The small molecule below binds the protein below.
Small molecule (SMILES): O=C(O)c1cccnc1

Sequence of chain 1.F:
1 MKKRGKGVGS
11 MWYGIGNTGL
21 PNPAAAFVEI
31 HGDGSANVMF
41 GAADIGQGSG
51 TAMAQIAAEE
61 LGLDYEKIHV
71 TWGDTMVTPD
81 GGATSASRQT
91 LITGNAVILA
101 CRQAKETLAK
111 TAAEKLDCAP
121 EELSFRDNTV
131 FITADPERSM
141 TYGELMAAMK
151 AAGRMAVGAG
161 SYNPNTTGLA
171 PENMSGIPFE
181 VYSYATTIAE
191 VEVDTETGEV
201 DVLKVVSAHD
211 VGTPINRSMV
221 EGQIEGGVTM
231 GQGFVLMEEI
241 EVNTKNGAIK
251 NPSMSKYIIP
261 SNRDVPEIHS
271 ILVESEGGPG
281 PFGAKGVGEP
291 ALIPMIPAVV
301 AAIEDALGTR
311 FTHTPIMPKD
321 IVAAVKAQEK

Sequence of chain 1.A:
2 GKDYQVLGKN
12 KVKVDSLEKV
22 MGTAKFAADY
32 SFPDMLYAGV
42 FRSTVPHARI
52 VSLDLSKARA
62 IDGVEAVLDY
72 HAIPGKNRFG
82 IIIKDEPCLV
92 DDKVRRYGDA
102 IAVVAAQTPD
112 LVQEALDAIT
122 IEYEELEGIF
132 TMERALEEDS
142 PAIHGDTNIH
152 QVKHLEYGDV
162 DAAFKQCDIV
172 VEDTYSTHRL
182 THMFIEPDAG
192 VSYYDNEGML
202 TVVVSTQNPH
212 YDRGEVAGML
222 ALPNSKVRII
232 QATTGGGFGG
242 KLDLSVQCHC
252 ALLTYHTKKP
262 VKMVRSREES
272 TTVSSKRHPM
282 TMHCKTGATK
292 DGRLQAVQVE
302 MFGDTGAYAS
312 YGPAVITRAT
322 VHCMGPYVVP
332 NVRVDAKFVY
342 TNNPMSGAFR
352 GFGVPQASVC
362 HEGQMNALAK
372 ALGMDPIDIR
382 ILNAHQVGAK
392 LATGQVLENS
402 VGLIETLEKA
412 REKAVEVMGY

Binding-site contacts:
Ligand atom O1 contacts residue GLU19 of chain 1.E at 3.1 Å (salt-bridge).
Ligand atom O1 contacts residue ASP16 of chain 1.E at 4.0 Å.
Ligand atom C2 contacts residue GLU198 of chain 1.A at 4.4 Å.
Ligand atom C4 contacts residue GLU198 of chain 1.A at 4.1 Å.
Ligand atom C1 contacts residue TRP72 of chain 1.F at 3.8 Å (hydrophobic).
Ligand atom C3 contacts residue GLU198 of chain 1.A at 3.5 Å.
Ligand atom C6 contacts residue VAL70 of chain 1.F at 4.1 Å (hydrophobic).
Ligand atom C3 contacts residue GLU19 of chain 1.E at 4.1 Å.
Ligand atom C4 contacts residue TRP72 of chain 1.F at 4.3 Å (hydrophobic).
Ligand atom C2 contacts residue VAL70 of chain 1.F at 3.9 Å (hydrophobic).
Ligand atom N contacts residue TRP72 of chain 1.F at 3.7 Å.
Ligand atom C5 contacts residue TRP72 of chain 1.F at 4.2 Å (hydrophobic).
Ligand atom C1 contacts residue VAL70 of chain 1.F at 2.9 Å (hydrophobic).
Ligand atom O1 contacts residue VAL15 of chain 1.E at 3.1 Å (h-bond).
Ligand atom O2 contacts residue VAL70 of chain 1.F at 3.4 Å (h-bond).
Ligand atom O2 contacts residue VAL15 of chain 1.E at 3.9 Å.
Ligand atom O2 contacts residue HIS69 of chain 1.F at 4.0 Å.
Ligand atom C6 contacts residue VAL15 of chain 1.E at 3.9 Å (hydrophobic).
Ligand atom C1 contacts residue THR71 of chain 1.F at 4.0 Å.
Ligand atom C3 contacts residue TRP72 of chain 1.F at 4.2 Å (hydrophobic).
Ligand atom N contacts residue THR71 of chain 1.F at 3.6 Å.
Ligand atom C2 contacts residue TRP72 of chain 1.F at 4.0 Å (hydrophobic).
Ligand atom C6 contacts residue TRP72 of chain 1.F at 4.5 Å (hydrophobic).
Ligand atom N contacts residue VAL70 of chain 1.F at 3.6 Å.
Ligand atom C6 contacts residue GLU19 of chain 1.E at 4.1 Å.
Ligand atom O1 contacts residue GLU198 of chain 1.A at 4.0 Å.

Sequence of chain 1.E:
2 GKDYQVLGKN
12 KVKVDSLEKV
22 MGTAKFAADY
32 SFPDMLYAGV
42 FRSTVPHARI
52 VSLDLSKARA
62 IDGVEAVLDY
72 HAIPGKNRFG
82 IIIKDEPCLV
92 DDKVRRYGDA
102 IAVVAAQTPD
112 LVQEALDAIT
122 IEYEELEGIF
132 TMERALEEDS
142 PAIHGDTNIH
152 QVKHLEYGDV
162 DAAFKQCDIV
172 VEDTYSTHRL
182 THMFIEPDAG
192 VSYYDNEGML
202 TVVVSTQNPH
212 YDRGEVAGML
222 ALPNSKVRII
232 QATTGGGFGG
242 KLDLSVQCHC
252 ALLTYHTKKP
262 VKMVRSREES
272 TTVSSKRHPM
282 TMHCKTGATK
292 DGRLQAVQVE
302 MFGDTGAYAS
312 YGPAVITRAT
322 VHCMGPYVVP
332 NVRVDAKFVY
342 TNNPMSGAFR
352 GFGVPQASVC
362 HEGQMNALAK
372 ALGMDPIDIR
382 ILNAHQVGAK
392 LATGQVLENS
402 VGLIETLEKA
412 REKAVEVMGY